Sequence of chain 58.E:
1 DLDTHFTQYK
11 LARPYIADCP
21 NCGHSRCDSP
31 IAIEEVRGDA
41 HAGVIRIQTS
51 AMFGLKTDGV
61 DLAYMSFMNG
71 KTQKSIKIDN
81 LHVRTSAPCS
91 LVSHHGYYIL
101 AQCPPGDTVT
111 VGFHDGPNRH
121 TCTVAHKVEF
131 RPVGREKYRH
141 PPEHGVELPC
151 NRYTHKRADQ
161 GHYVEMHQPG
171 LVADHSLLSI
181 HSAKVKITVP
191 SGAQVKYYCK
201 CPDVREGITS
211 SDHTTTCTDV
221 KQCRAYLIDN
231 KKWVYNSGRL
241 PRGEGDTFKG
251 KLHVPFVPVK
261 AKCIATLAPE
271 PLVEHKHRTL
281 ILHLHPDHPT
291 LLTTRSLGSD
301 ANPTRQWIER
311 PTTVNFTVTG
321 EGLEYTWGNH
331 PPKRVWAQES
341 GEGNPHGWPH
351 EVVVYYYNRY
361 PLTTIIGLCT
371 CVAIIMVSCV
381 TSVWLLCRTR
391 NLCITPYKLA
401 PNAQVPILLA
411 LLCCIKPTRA

The protein below binds the small molecule below.
Small molecule (SMILES): CC(=O)N[C@@H]1[C@@H](O)[C@H](O)[C@@H](CO)O[C@H]1O

Binding-site contacts:
Ligand atom C4 contacts residue ASN315 of chain 58.E at 4.3 Å.
Ligand atom O5 contacts residue THR313 of chain 58.E at 4.3 Å.
Ligand atom C8 contacts residue ASN315 of chain 58.E at 3.5 Å.
Ligand atom C1 contacts residue ASN315 of chain 58.E at 1.4 Å.
Ligand atom C8 contacts residue ILE281 of chain 58.E at 4.5 Å (hydrophobic).
Ligand atom C2 contacts residue ASN315 of chain 58.E at 2.5 Å.
Ligand atom C7 contacts residue ASN315 of chain 58.E at 3.3 Å.
Ligand atom O5 contacts residue ASN315 of chain 58.E at 2.4 Å (h-bond).
Ligand atom O5 contacts residue VAL314 of chain 58.E at 3.8 Å.
Ligand atom C6 contacts residue ASN315 of chain 58.E at 4.5 Å.
Ligand atom N2 contacts residue ASN315 of chain 58.E at 2.8 Å (h-bond).
Ligand atom C1 contacts residue VAL314 of chain 58.E at 4.4 Å (hydrophobic).
Ligand atom O7 contacts residue ASN315 of chain 58.E at 4.2 Å.
Ligand atom C3 contacts residue ASN315 of chain 58.E at 3.8 Å.
Ligand atom C5 contacts residue ASN315 of chain 58.E at 3.7 Å.
Ligand atom C6 contacts residue THR313 of chain 58.E at 4.5 Å.